Sequence of chain 1.A:
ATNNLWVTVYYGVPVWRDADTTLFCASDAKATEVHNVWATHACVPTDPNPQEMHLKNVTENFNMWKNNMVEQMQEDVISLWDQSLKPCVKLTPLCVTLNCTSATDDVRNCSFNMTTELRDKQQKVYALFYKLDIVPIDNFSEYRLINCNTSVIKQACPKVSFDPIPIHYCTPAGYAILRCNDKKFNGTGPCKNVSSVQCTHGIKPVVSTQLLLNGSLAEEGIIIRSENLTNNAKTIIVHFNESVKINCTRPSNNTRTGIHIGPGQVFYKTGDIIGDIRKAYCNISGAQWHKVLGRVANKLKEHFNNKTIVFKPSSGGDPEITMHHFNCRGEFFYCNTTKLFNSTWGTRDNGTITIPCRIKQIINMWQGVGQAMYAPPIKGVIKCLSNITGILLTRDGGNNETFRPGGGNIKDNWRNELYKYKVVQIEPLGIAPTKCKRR

Binding-site contacts:
Ligand atom C1 contacts residue SER271 of chain 1.A at 4.2 Å.
Ligand atom C2 contacts residue SER271 of chain 1.A at 4.3 Å.
Ligand atom O7 contacts residue ASN420 of chain 1.A at 3.8 Å.
Ligand atom C3 contacts residue ASN420 of chain 1.A at 3.9 Å.
Ligand atom O7 contacts residue LYS273 of chain 1.A at 3.5 Å.
Ligand atom C5 contacts residue ASN420 of chain 1.A at 3.7 Å.
Ligand atom C7 contacts residue LYS273 of chain 1.A at 3.8 Å.
Ligand atom C4 contacts residue ASN420 of chain 1.A at 4.3 Å.
Ligand atom O5 contacts residue ASN242 of chain 1.A at 4.2 Å.
Ligand atom N2 contacts residue SER271 of chain 1.A at 3.3 Å (h-bond).
Ligand atom C8 contacts residue SER271 of chain 1.A at 3.3 Å.
Ligand atom O5 contacts residue ASN420 of chain 1.A at 2.4 Å (h-bond).
Ligand atom C8 contacts residue LYS273 of chain 1.A at 3.8 Å.
Ligand atom C7 contacts residue ASN420 of chain 1.A at 3.6 Å.
Ligand atom C8 contacts residue ASN420 of chain 1.A at 4.5 Å.
Ligand atom C1 contacts residue ASN420 of chain 1.A at 1.5 Å.
Ligand atom N2 contacts residue ASN420 of chain 1.A at 3.0 Å (h-bond).
Ligand atom C2 contacts residue ASN420 of chain 1.A at 2.6 Å.
Ligand atom C7 contacts residue SER271 of chain 1.A at 3.6 Å.

The protein below binds the small molecule below.
Small molecule (SMILES): CC(=O)N[C@@H]1[C@@H](O)[C@H](O)[C@@H](CO)O[C@H]1O